Sequence of chain 1.C:
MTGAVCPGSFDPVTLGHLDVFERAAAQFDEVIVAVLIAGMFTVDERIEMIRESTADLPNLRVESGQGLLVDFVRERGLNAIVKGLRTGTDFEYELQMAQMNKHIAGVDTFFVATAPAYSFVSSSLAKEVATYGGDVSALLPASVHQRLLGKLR

This small molecule binds to this protein.
Small molecule (SMILES): O=C(O)Cn1ccc2ccccc21

Binding-site contacts:
Ligand atom C08 contacts residue GLY89 of chain 1.C at 3.8 Å.
Ligand atom C10 contacts residue ARG91 of chain 1.C at 4.0 Å.
Ligand atom C01 contacts residue GLY89 of chain 1.C at 3.6 Å.
Ligand atom O12 contacts residue ARG91 of chain 1.C at 3.6 Å (salt-bridge).
Ligand atom C09 contacts residue GLY17 of chain 1.C at 3.4 Å.
Ligand atom C09 contacts residue HIS18 of chain 1.C at 3.6 Å.
Ligand atom C06 contacts residue HIS18 of chain 1.C at 3.6 Å.
Ligand atom C05 contacts residue VAL21 of chain 1.C at 3.9 Å (hydrophobic).
Ligand atom C09 contacts residue GLY89 of chain 1.C at 3.8 Å.
Ligand atom C11 contacts residue HIS18 of chain 1.C at 4.1 Å.
Ligand atom C02 contacts residue PRO8 of chain 1.C at 3.3 Å (hydrophobic).
Ligand atom C04 contacts residue VAL21 of chain 1.C at 3.6 Å (hydrophobic).
Ligand atom C08 contacts residue THR119 of chain 1.C at 3.6 Å.
Ligand atom C06 contacts residue GLY89 of chain 1.C at 3.5 Å.
Ligand atom C02 contacts residue GLY89 of chain 1.C at 3.8 Å.
Ligand atom C03 contacts residue PHE11 of chain 1.C at 4.1 Å (hydrophobic).
Ligand atom O13 contacts residue ARG91 of chain 1.C at 2.6 Å (salt-bridge).
Ligand atom C03 contacts residue VAL21 of chain 1.C at 4.3 Å (hydrophobic).
Ligand atom N07 contacts residue HIS18 of chain 1.C at 3.9 Å.
Ligand atom C04 contacts residue PHE22 of chain 1.C at 4.3 Å (hydrophobic).
Ligand atom C01 contacts residue LYS88 of chain 1.C at 4.0 Å.
Ligand atom C01 contacts residue PRO8 of chain 1.C at 4.2 Å (hydrophobic).
Ligand atom C08 contacts residue HIS18 of chain 1.C at 4.0 Å.
Ligand atom C09 contacts residue THR119 of chain 1.C at 3.8 Å.
Ligand atom C09 contacts residue VAL21 of chain 1.C at 3.4 Å (hydrophobic).
Ligand atom C04 contacts residue HIS18 of chain 1.C at 3.8 Å.
Ligand atom C04 contacts residue GLY89 of chain 1.C at 3.8 Å.
Ligand atom C10 contacts residue GLY89 of chain 1.C at 3.3 Å.
Ligand atom C03 contacts residue GLY89 of chain 1.C at 3.9 Å.
Ligand atom C11 contacts residue ARG91 of chain 1.C at 3.2 Å.
Ligand atom C05 contacts residue GLY89 of chain 1.C at 3.6 Å.
Ligand atom O12 contacts residue HIS18 of chain 1.C at 3.0 Å (h-bond).
Ligand atom C03 contacts residue PHE22 of chain 1.C at 4.2 Å (hydrophobic).
Ligand atom C05 contacts residue HIS18 of chain 1.C at 3.5 Å.
Ligand atom C02 contacts residue LYS88 of chain 1.C at 3.7 Å.
Ligand atom C08 contacts residue GLY17 of chain 1.C at 4.3 Å.
Ligand atom N07 contacts residue GLY89 of chain 1.C at 3.5 Å (h-bond).
Ligand atom C01 contacts residue HIS18 of chain 1.C at 4.1 Å.
Ligand atom C03 contacts residue PRO8 of chain 1.C at 4.0 Å (hydrophobic).
Ligand atom C03 contacts residue HIS18 of chain 1.C at 4.3 Å.